Binding-site contacts:
Ligand atom O3G contacts residue ARG153 of chain 1.B at 3.2 Å (salt-bridge).
Ligand atom N7 contacts residue TYR163 of chain 1.C at 3.6 Å.
Ligand atom N3 contacts residue PRO4 of chain 1.C at 3.8 Å.
Ligand atom O2B contacts residue THR48 of chain 1.C at 2.9 Å (h-bond).
Ligand atom C2' contacts residue THR49 of chain 1.C at 3.7 Å.
Ligand atom O1B contacts residue LYS47 of chain 1.C at 3.0 Å (salt-bridge).
Ligand atom PA contacts residue THR49 of chain 1.C at 3.8 Å.
Ligand atom N1 contacts residue PRO4 of chain 1.C at 3.7 Å.
Ligand atom O1B contacts residue GLY46 of chain 1.C at 3.6 Å (h-bond).
Ligand atom O2B contacts residue MG1 of chain 1.P at 2.0 Å.
Ligand atom O1A contacts residue ARG3 of chain 1.C at 3.7 Å.
Ligand atom O2' contacts residue LEU2 of chain 1.C at 3.5 Å (h-bond).
Ligand atom N6 contacts residue ILE11 of chain 1.C at 2.9 Å (h-bond).
Ligand atom S1G contacts residue THR141 of chain 1.C at 3.5 Å (h-bond).
Ligand atom O2A contacts residue ARG3 of chain 1.C at 3.1 Å (salt-bridge).
Ligand atom O3B contacts residue GLY44 of chain 1.C at 3.0 Å (h-bond).
Ligand atom C5' contacts residue ARG200 of chain 1.C at 3.7 Å.
Ligand atom O1A contacts residue THR48 of chain 1.C at 3.6 Å.
Ligand atom O3B contacts residue ARG200 of chain 1.C at 3.6 Å.
Ligand atom PG contacts residue MG1 of chain 1.P at 3.4 Å.
Ligand atom O3A contacts residue GLY44 of chain 1.C at 3.5 Å.
Ligand atom O2G contacts residue MG1 of chain 1.P at 2.0 Å.
Ligand atom O1A contacts residue GLY46 of chain 1.C at 3.4 Å.
Ligand atom S1G contacts residue PRO43 of chain 1.C at 3.7 Å.
Ligand atom O1A contacts residue THR49 of chain 1.C at 2.8 Å (h-bond).
Ligand atom O2' contacts residue ARG3 of chain 1.C at 3.6 Å.
Ligand atom N6 contacts residue TYR163 of chain 1.C at 3.1 Å (h-bond).
Ligand atom O2A contacts residue ARG200 of chain 1.C at 3.8 Å.
Ligand atom O3A contacts residue GLY46 of chain 1.C at 3.7 Å.
Ligand atom PB contacts residue MG1 of chain 1.P at 3.4 Å.
Ligand atom O2G contacts residue THR48 of chain 1.C at 3.7 Å.
Ligand atom O3B contacts residue MG1 of chain 1.P at 3.8 Å.
Ligand atom S1G contacts residue LYS47 of chain 1.C at 2.8 Å (salt-bridge).
Ligand atom C2 contacts residue PRO4 of chain 1.C at 3.5 Å (hydrophobic).
Ligand atom O1A contacts residue LYS47 of chain 1.C at 3.8 Å.
Ligand atom N6 contacts residue TYR10 of chain 1.C at 3.6 Å.
Ligand atom N7 contacts residue LEU45 of chain 1.C at 3.7 Å.
Ligand atom PB contacts residue GLY44 of chain 1.C at 3.8 Å.
Ligand atom O1B contacts residue THR48 of chain 1.C at 3.8 Å.
Ligand atom PA contacts residue ARG3 of chain 1.C at 3.8 Å.

Sequence of chain 1.C:
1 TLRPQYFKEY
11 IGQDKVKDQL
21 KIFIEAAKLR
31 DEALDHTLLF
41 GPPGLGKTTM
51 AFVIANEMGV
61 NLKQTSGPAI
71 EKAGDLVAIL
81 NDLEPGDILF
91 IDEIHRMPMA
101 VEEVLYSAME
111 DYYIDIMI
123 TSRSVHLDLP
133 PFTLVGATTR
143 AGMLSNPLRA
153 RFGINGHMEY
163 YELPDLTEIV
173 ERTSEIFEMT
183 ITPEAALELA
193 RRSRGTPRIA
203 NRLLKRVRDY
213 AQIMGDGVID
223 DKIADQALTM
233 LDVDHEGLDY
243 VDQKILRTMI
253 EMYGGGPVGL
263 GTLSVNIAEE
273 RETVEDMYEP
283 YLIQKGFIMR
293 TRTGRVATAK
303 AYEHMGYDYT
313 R

This protein binds this small molecule.
Small molecule (SMILES): Nc1ncnc2c1ncn2[C@@H]1O[C@H](COP(=O)(O)OP(=O)(O)OP(O)(O)=S)[C@@H](O)[C@H]1O

Sequence of chain 1.B:
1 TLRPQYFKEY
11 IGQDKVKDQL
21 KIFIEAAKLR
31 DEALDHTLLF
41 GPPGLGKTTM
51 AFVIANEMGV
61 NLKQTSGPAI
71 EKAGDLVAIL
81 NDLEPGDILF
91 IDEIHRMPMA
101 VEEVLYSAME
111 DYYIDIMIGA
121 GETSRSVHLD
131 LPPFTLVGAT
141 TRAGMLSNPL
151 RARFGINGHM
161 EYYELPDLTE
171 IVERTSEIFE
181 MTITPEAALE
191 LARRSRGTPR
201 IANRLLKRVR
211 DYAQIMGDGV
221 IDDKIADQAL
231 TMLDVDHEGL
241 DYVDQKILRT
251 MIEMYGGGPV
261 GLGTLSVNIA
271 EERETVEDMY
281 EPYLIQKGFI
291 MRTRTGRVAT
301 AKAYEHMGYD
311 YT